Binding-site contacts:
Ligand atom C1 contacts residue SER587 of chain 1.A at 4.2 Å.
Ligand atom O7 contacts residue LYS586 of chain 1.A at 3.7 Å.
Ligand atom C7 contacts residue SER587 of chain 1.A at 4.1 Å.
Ligand atom O7 contacts residue SER587 of chain 1.A at 3.6 Å.
Ligand atom C6 contacts residue ASN618 of chain 1.A at 4.5 Å.
Ligand atom C6 contacts residue VAL589 of chain 1.A at 3.6 Å (hydrophobic).
Ligand atom O5 contacts residue VAL589 of chain 1.A at 3.5 Å.
Ligand atom O5 contacts residue SER587 of chain 1.A at 4.1 Å.
Ligand atom O7 contacts residue THR562 of chain 1.A at 4.3 Å.
Ligand atom C5 contacts residue VAL589 of chain 1.A at 4.2 Å (hydrophobic).
Ligand atom O7 contacts residue ASN618 of chain 1.A at 4.1 Å.
Ligand atom C7 contacts residue LYS586 of chain 1.A at 3.4 Å.
Ligand atom C5 contacts residue ASN618 of chain 1.A at 3.6 Å.
Ligand atom C1 contacts residue VAL589 of chain 1.A at 4.5 Å (hydrophobic).
Ligand atom C8 contacts residue LYS586 of chain 1.A at 3.4 Å.
Ligand atom O5 contacts residue ASN618 of chain 1.A at 2.3 Å (h-bond).
Ligand atom C1 contacts residue ASN618 of chain 1.A at 1.4 Å.
Ligand atom C3 contacts residue ASN618 of chain 1.A at 3.7 Å.
Ligand atom C7 contacts residue ASN618 of chain 1.A at 3.6 Å.
Ligand atom O6 contacts residue VAL589 of chain 1.A at 4.0 Å.
Ligand atom N2 contacts residue LYS586 of chain 1.A at 3.8 Å.
Ligand atom C4 contacts residue ASN618 of chain 1.A at 4.1 Å.
Ligand atom N2 contacts residue ASN618 of chain 1.A at 2.8 Å (h-bond).
Ligand atom C2 contacts residue ASN618 of chain 1.A at 2.3 Å.
Ligand atom C2 contacts residue SER587 of chain 1.A at 4.3 Å.

Sequence of chain 1.A:
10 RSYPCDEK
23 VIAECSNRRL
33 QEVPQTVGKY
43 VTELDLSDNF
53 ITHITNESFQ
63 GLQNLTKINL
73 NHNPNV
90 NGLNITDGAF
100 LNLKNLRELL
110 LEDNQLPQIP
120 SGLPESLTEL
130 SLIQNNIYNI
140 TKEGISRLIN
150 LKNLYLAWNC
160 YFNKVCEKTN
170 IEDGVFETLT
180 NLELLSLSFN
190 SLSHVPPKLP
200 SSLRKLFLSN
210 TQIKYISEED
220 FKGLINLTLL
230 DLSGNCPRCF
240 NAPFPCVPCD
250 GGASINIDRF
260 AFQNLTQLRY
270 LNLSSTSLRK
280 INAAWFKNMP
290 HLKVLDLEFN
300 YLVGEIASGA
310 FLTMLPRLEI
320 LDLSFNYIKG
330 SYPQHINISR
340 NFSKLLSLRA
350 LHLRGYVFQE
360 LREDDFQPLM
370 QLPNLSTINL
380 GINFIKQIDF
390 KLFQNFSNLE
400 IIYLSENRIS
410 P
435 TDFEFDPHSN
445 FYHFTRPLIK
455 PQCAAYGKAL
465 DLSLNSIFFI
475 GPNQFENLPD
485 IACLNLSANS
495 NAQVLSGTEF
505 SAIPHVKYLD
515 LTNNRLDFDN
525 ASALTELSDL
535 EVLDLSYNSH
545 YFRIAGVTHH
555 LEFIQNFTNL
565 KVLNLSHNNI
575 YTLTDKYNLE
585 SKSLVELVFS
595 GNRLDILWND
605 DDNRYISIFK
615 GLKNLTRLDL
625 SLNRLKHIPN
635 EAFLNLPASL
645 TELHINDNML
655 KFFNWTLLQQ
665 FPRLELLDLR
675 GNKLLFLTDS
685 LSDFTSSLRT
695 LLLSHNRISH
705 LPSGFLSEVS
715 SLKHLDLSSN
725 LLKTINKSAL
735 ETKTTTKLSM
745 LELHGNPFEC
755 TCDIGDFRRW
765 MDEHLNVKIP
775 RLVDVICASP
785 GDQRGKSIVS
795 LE

The protein below binds the small molecule below.
Small molecule (SMILES): CC(=O)N[C@@H]1[C@@H](O)[C@H](O)[C@@H](CO)O[C@H]1O